Binding-site contacts:
Ligand atom O4 contacts residue ARG113 of chain 2.A at 3.1 Å (salt-bridge).
Ligand atom C22 contacts residue MET62 of chain 2.A at 3.5 Å (hydrophobic).
Ligand atom C23 contacts residue THR66 of chain 2.A at 3.6 Å.
Ligand atom C23 contacts residue ASP70 of chain 2.A at 3.8 Å.
Ligand atom C25 contacts residue TRP102 of chain 2.A at 3.7 Å (hydrophobic).
Ligand atom C14 contacts residue HIS243 of chain 2.A at 3.5 Å.
Ligand atom C21 contacts residue MET62 of chain 2.A at 3.6 Å (hydrophobic).
Ligand atom C15 contacts residue LEU244 of chain 2.A at 3.8 Å (hydrophobic).
Ligand atom C2 contacts residue ALA69 of chain 2.A at 3.8 Å (hydrophobic).
Ligand atom C19 contacts residue ALA69 of chain 2.A at 3.4 Å (hydrophobic).
Ligand atom C12 contacts residue MET62 of chain 2.A at 3.9 Å (hydrophobic).
Ligand atom C21 contacts residue THR66 of chain 2.A at 3.8 Å.
Ligand atom C4 contacts residue GLU72 of chain 2.A at 3.3 Å.
Ligand atom C10 contacts residue ILE143 of chain 2.A at 3.8 Å (hydrophobic).
Ligand atom C20 contacts residue ALA69 of chain 2.A at 3.7 Å (hydrophobic).
Ligand atom C20 contacts residue LEU244 of chain 2.A at 3.8 Å (hydrophobic).
Ligand atom O20 contacts residue LEU244 of chain 2.A at 3.7 Å.
Ligand atom N24 contacts residue PRO2 of chain 2.D at 3.7 Å.
Ligand atom C26 contacts residue PRO2 of chain 2.D at 3.2 Å (hydrophobic).
Ligand atom C13 contacts residue MET140 of chain 2.A at 3.7 Å (hydrophobic).
Ligand atom C21 contacts residue LEU244 of chain 2.A at 3.8 Å (hydrophobic).
Ligand atom C26 contacts residue ASP70 of chain 2.A at 3.5 Å.
Ligand atom C18 contacts residue LEU103 of chain 2.A at 3.7 Å (hydrophobic).
Ligand atom C15 contacts residue GLY240 of chain 2.A at 3.7 Å.
Ligand atom C25 contacts residue PRO2 of chain 2.D at 3.2 Å (hydrophobic).
Ligand atom C24 contacts residue ASP70 of chain 2.A at 3.8 Å.
Ligand atom O4 contacts residue GLU72 of chain 2.A at 2.6 Å (salt-bridge).
Ligand atom C25 contacts residue LEU73 of chain 2.A at 3.8 Å (hydrophobic).
Ligand atom N24 contacts residue ASP70 of chain 2.A at 2.7 Å (salt-bridge).
Ligand atom C18 contacts residue ALA69 of chain 2.A at 3.6 Å (hydrophobic).
Ligand atom C9 contacts residue PHE123 of chain 2.A at 3.5 Å (hydrophobic).
Ligand atom C10 contacts residue LEU147 of chain 2.A at 3.5 Å (hydrophobic).
Ligand atom C26 contacts residue SER1 of chain 2.D at 3.8 Å.
Ligand atom C25 contacts residue ASP70 of chain 2.A at 3.2 Å.
Ligand atom C2 contacts residue LEU65 of chain 2.A at 3.6 Å (hydrophobic).
Ligand atom C13 contacts residue MET62 of chain 2.A at 3.7 Å (hydrophobic).
Ligand atom O4 contacts residue LEU106 of chain 2.A at 3.8 Å.
Ligand atom C3 contacts residue GLU72 of chain 2.A at 3.3 Å.
Ligand atom C12 contacts residue MET140 of chain 2.A at 3.6 Å (hydrophobic).
Ligand atom C5 contacts residue LEU106 of chain 2.A at 3.8 Å (hydrophobic).

Sequence of chain 2.D:
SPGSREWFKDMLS

A small-molecule ligand and the protein it binds are described below.
Small molecule (SMILES): CC/C(=C(\c1ccc(O)cc1)c1ccc(OCCN(C)C)cc1)c1ccccc1

Sequence of chain 2.A:
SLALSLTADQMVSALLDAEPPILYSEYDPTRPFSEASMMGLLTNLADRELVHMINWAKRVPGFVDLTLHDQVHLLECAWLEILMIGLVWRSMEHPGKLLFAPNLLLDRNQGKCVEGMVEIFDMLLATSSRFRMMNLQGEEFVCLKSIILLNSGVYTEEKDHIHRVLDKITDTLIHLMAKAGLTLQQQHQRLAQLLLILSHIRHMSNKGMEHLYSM